Sequence of chain 1.D:
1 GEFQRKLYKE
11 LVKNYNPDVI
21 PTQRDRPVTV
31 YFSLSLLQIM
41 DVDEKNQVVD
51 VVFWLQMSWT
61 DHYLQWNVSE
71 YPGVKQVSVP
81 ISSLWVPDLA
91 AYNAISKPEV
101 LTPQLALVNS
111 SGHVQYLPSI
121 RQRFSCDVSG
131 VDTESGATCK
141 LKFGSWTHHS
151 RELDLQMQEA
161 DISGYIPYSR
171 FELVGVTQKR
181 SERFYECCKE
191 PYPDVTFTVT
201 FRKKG

Sequence of chain 1.E:
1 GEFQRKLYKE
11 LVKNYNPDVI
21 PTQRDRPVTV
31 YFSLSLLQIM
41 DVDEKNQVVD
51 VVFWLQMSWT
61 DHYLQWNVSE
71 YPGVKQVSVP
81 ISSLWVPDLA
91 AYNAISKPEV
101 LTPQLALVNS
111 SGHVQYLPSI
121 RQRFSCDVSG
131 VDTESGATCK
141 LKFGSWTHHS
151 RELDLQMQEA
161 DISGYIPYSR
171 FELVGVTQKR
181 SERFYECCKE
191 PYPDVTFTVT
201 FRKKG

Binding-site contacts:
Ligand atom C12 contacts residue TYR192 of chain 1.D at 3.6 Å (hydrophobic).
Ligand atom C1 contacts residue CYS187 of chain 1.D at 3.6 Å (hydrophobic).
Ligand atom O1 contacts residue TYR185 of chain 1.D at 4.0 Å.
Ligand atom C5 contacts residue GLN115 of chain 1.E at 3.0 Å.
Ligand atom C13 contacts residue SER145 of chain 1.D at 4.0 Å.
Ligand atom C11 contacts residue TYR185 of chain 1.D at 3.8 Å (hydrophobic).
Ligand atom C7 contacts residue GLN56 of chain 1.E at 3.7 Å.
Ligand atom O2 contacts residue TYR185 of chain 1.D at 4.0 Å.
Ligand atom C17 contacts residue TRP146 of chain 1.D at 3.9 Å (hydrophobic).
Ligand atom C15 contacts residue SER145 of chain 1.D at 3.7 Å.
Ligand atom C5 contacts residue LEU117 of chain 1.E at 4.0 Å (hydrophobic).
Ligand atom C20 contacts residue TYR92 of chain 1.D at 3.6 Å (hydrophobic).
Ligand atom C15 contacts residue TYR92 of chain 1.D at 3.6 Å (hydrophobic).
Ligand atom O2 contacts residue TRP54 of chain 1.E at 3.6 Å.
Ligand atom C19 contacts residue TRP146 of chain 1.D at 3.5 Å (hydrophobic).
Ligand atom C19 contacts residue TRP54 of chain 1.E at 3.4 Å (hydrophobic).
Ligand atom C3 contacts residue CYS187 of chain 1.D at 4.1 Å (hydrophobic).
Ligand atom C2 contacts residue LEU117 of chain 1.E at 3.7 Å (hydrophobic).
Ligand atom C2 contacts residue CYS187 of chain 1.D at 3.4 Å (hydrophobic).
Ligand atom C6 contacts residue CYS187 of chain 1.D at 4.0 Å (hydrophobic).
Ligand atom C18 contacts residue TYR92 of chain 1.D at 3.9 Å (hydrophobic).
Ligand atom C2 contacts residue CYS188 of chain 1.D at 4.2 Å (hydrophobic).
Ligand atom C10 contacts residue TRP146 of chain 1.D at 3.8 Å (hydrophobic).
Ligand atom C22 contacts residue TRP146 of chain 1.D at 3.8 Å (hydrophobic).
Ligand atom C16 contacts residue TYR185 of chain 1.D at 4.1 Å (hydrophobic).
Ligand atom C14 contacts residue TRP146 of chain 1.D at 3.4 Å (hydrophobic).
Ligand atom C12 contacts residue TRP146 of chain 1.D at 3.5 Å (hydrophobic).
Ligand atom C4 contacts residue LEU117 of chain 1.E at 4.0 Å (hydrophobic).
Ligand atom C21 contacts residue TYR92 of chain 1.D at 4.2 Å (hydrophobic).
Ligand atom C13 contacts residue TYR92 of chain 1.D at 3.2 Å (hydrophobic).
Ligand atom C5 contacts residue CYS187 of chain 1.D at 3.7 Å (hydrophobic).
Ligand atom C1 contacts residue LEU117 of chain 1.E at 3.7 Å (hydrophobic).
Ligand atom C15 contacts residue TRP146 of chain 1.D at 4.0 Å (hydrophobic).
Ligand atom O1 contacts residue TRP54 of chain 1.E at 4.0 Å.
Ligand atom C15 contacts residue TYR192 of chain 1.D at 3.5 Å (hydrophobic).
Ligand atom C7 contacts residue CYS187 of chain 1.D at 4.2 Å (hydrophobic).
Ligand atom C10 contacts residue TRP54 of chain 1.E at 3.5 Å (hydrophobic).
Ligand atom C6 contacts residue GLN115 of chain 1.E at 3.2 Å.
Ligand atom C21 contacts residue LEU37 of chain 1.E at 3.9 Å (hydrophobic).
Ligand atom C4 contacts residue CYS187 of chain 1.D at 4.2 Å (hydrophobic).

This protein binds this small molecule.
Small molecule (SMILES): CN1[C@@H](CC(=O)c2ccccc2)CCC[C@H]1C[C@H](O)c1ccccc1